Sequence of chain 1.NA:
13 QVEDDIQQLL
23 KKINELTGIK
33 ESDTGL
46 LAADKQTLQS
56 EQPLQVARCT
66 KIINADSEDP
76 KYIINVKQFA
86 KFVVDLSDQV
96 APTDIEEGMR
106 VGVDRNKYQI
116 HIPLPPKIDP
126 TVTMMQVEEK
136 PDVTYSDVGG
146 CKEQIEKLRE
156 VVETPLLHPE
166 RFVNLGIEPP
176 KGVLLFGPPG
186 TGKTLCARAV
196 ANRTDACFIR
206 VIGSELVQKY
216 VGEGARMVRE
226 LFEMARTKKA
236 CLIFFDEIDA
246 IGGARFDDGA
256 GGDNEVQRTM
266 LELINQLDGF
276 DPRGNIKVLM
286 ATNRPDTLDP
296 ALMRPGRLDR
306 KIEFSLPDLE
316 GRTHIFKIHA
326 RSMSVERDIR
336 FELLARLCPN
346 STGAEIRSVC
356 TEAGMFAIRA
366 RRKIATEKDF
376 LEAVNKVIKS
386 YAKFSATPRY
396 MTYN

Sequence of chain 1.SA:
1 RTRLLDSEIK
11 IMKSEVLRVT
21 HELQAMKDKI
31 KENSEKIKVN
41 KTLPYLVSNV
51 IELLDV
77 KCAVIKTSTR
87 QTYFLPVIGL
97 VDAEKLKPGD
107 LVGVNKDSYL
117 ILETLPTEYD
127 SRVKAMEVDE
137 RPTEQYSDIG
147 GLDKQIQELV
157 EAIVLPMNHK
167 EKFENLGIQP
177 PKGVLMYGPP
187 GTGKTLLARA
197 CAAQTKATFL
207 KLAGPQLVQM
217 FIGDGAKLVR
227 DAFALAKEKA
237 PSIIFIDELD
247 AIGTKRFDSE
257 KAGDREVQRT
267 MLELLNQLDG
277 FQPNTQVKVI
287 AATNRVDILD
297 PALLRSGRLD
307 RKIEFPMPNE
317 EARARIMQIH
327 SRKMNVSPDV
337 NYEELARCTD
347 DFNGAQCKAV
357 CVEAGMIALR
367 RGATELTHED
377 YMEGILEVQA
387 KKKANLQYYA

A small-molecule ligand and the protein it binds are described below.
Small molecule (SMILES): Nc1ncnc2c1ncn2[C@@H]1O[C@H](COP(=O)(O)OP(=O)(O)OP(O)(O)=S)[C@@H](O)[C@H]1O

Binding-site contacts:
Ligand atom O5' contacts residue GLY189 of chain 1.SA at 3.3 Å.
Ligand atom N9 contacts residue LEU192 of chain 1.SA at 3.4 Å.
Ligand atom O3A contacts residue GLY189 of chain 1.SA at 3.6 Å.
Ligand atom C2 contacts residue HIS326 of chain 1.SA at 3.4 Å.
Ligand atom N3 contacts residue HIS326 of chain 1.SA at 3.2 Å.
Ligand atom C4 contacts residue LEU192 of chain 1.SA at 3.6 Å (hydrophobic).
Ligand atom C8 contacts residue GLY350 of chain 1.SA at 3.7 Å.
Ligand atom O4' contacts residue ALA351 of chain 1.SA at 3.3 Å (h-bond).
Ligand atom O1A contacts residue ARG299 of chain 1.NA at 3.1 Å (salt-bridge).
Ligand atom C8 contacts residue THR188 of chain 1.SA at 3.4 Å.
Ligand atom O2G contacts residue ASN290 of chain 1.SA at 2.3 Å (h-bond).
Ligand atom PB contacts residue LYS190 of chain 1.SA at 3.6 Å.
Ligand atom N7 contacts residue THR188 of chain 1.SA at 3.0 Å (h-bond).
Ligand atom O2G contacts residue PRO186 of chain 1.SA at 3.2 Å.
Ligand atom O1B contacts residue THR191 of chain 1.SA at 3.4 Å (h-bond).
Ligand atom C5 contacts residue LEU192 of chain 1.SA at 3.7 Å (hydrophobic).
Ligand atom PG contacts residue ASN290 of chain 1.SA at 3.4 Å.
Ligand atom S1G contacts residue PRO186 of chain 1.SA at 3.4 Å (h-bond).
Ligand atom N6 contacts residue ILE322 of chain 1.SA at 3.6 Å.
Ligand atom O3B contacts residue LYS190 of chain 1.SA at 3.7 Å.
Ligand atom O2G contacts residue LYS190 of chain 1.SA at 3.5 Å.
Ligand atom C8 contacts residue GLY189 of chain 1.SA at 3.6 Å.
Ligand atom PB contacts residue THR191 of chain 1.SA at 3.2 Å.
Ligand atom O2A contacts residue ARG299 of chain 1.NA at 3.4 Å (salt-bridge).
Ligand atom C1' contacts residue GLY350 of chain 1.SA at 3.6 Å.
Ligand atom C6 contacts residue ILE322 of chain 1.SA at 3.5 Å (hydrophobic).
Ligand atom N6 contacts residue GLY146 of chain 1.SA at 3.1 Å (h-bond).
Ligand atom N7 contacts residue LEU192 of chain 1.SA at 3.6 Å.
Ligand atom S1G contacts residue ARG302 of chain 1.NA at 3.4 Å (salt-bridge).
Ligand atom C1' contacts residue ALA351 of chain 1.SA at 3.5 Å (hydrophobic).
Ligand atom C8 contacts residue LEU192 of chain 1.SA at 3.5 Å (hydrophobic).
Ligand atom O3A contacts residue LYS190 of chain 1.SA at 2.9 Å (salt-bridge).
Ligand atom O2B contacts residue THR191 of chain 1.SA at 2.3 Å (h-bond).
Ligand atom O3A contacts residue THR191 of chain 1.SA at 3.3 Å (h-bond).
Ligand atom O3' contacts residue ALA351 of chain 1.SA at 3.7 Å.
Ligand atom N6 contacts residue ILE145 of chain 1.SA at 3.4 Å.
Ligand atom S1G contacts residue ARG299 of chain 1.NA at 3.7 Å.
Ligand atom O2' contacts residue HIS326 of chain 1.SA at 3.4 Å (h-bond).
Ligand atom N1 contacts residue ILE322 of chain 1.SA at 3.5 Å.
Ligand atom O2B contacts residue LYS190 of chain 1.SA at 3.2 Å.